This small molecule binds to this protein.
Small molecule (SMILES): CC(=O)N[C@H]1[C@H](O[C@H]2[C@H](O)[C@@H](NC(C)=O)CO[C@@H]2CO)O[C@H](CO)[C@@H](O[C@@H]2O[C@H](CO)[C@@H](O)[C@H](O)[C@@H]2O)[C@@H]1O

Sequence of chain 2.E:
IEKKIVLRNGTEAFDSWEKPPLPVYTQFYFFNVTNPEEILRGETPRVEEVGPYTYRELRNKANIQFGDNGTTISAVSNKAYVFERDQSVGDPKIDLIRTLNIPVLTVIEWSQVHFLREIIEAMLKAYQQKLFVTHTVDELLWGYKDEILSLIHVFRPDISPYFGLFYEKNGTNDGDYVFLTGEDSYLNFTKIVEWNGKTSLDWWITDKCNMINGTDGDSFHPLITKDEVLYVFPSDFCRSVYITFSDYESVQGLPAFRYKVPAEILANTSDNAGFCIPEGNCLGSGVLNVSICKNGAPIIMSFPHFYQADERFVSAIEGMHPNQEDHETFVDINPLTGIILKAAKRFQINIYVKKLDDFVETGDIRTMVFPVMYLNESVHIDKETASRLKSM

Binding-site contacts:
Ligand atom C1 contacts residue LYS220 of chain 2.E at 4.2 Å.
Ligand atom C2 contacts residue ASP283 of chain 2.E at 3.8 Å.
Ligand atom O7 contacts residue SER252 of chain 2.E at 2.9 Å (h-bond).
Ligand atom C5 contacts residue ASN225 of chain 2.E at 3.6 Å.
Ligand atom C3 contacts residue ASN225 of chain 2.E at 3.8 Å.
Ligand atom O4 contacts residue LYS220 of chain 2.E at 4.2 Å.
Ligand atom C1 contacts residue LYS220 of chain 2.E at 4.0 Å.
Ligand atom C7 contacts residue ASN225 of chain 2.E at 3.2 Å.
Ligand atom C8 contacts residue SER252 of chain 2.E at 3.4 Å.
Ligand atom O3 contacts residue ASP283 of chain 2.E at 4.3 Å.
Ligand atom N2 contacts residue MET223 of chain 2.E at 3.8 Å.
Ligand atom N2 contacts residue LYS220 of chain 2.E at 4.1 Å.
Ligand atom C8 contacts residue ARG251 of chain 2.E at 3.5 Å.
Ligand atom O7 contacts residue ARG251 of chain 2.E at 4.3 Å.
Ligand atom N2 contacts residue ASN225 of chain 2.E at 3.0 Å (h-bond).
Ligand atom C8 contacts residue MET223 of chain 2.E at 3.3 Å (hydrophobic).
Ligand atom C2 contacts residue LYS220 of chain 2.E at 3.8 Å.
Ligand atom C5 contacts residue MET223 of chain 2.E at 4.0 Å (hydrophobic).
Ligand atom C1 contacts residue ASN225 of chain 2.E at 1.4 Å.
Ligand atom C7 contacts residue SER252 of chain 2.E at 3.5 Å.
Ligand atom C6 contacts residue LYS220 of chain 2.E at 4.0 Å.
Ligand atom O7 contacts residue LYS220 of chain 2.E at 4.0 Å.
Ligand atom O5 contacts residue ASN225 of chain 2.E at 2.3 Å (h-bond).
Ligand atom O6 contacts residue ASP283 of chain 2.E at 3.8 Å.
Ligand atom C6 contacts residue ASP283 of chain 2.E at 3.8 Å.
Ligand atom O5 contacts residue LYS220 of chain 2.E at 3.4 Å.
Ligand atom O7 contacts residue ASN225 of chain 2.E at 2.9 Å (h-bond).
Ligand atom O7 contacts residue MET223 of chain 2.E at 3.5 Å.
Ligand atom O3 contacts residue LYS220 of chain 2.E at 3.8 Å.
Ligand atom C2 contacts residue ASN225 of chain 2.E at 2.5 Å.
Ligand atom O6 contacts residue TYR243 of chain 2.E at 4.0 Å.
Ligand atom C4 contacts residue ASN225 of chain 2.E at 4.2 Å.
Ligand atom C3 contacts residue MET223 of chain 2.E at 3.7 Å (hydrophobic).
Ligand atom C5 contacts residue LYS220 of chain 2.E at 4.0 Å.
Ligand atom C4 contacts residue LYS220 of chain 2.E at 3.4 Å.
Ligand atom C7 contacts residue ARG251 of chain 2.E at 4.0 Å.
Ligand atom C3 contacts residue LYS220 of chain 2.E at 4.1 Å.
Ligand atom C4 contacts residue MET223 of chain 2.E at 4.0 Å (hydrophobic).
Ligand atom O4 contacts residue MET223 of chain 2.E at 3.7 Å.
Ligand atom C7 contacts residue MET223 of chain 2.E at 3.6 Å (hydrophobic).